Binding-site contacts:
Ligand atom C7 contacts residue TYR108 of chain 1.I at 3.5 Å (hydrophobic).
Ligand atom F3 contacts residue CYS206 of chain 1.I at 2.9 Å.
Ligand atom C11 contacts residue MET133 of chain 1.J at 3.6 Å (hydrophobic).
Ligand atom C4 contacts residue TYR204 of chain 1.I at 3.6 Å (hydrophobic).
Ligand atom C1 contacts residue GLN74 of chain 1.J at 3.3 Å.
Ligand atom C1 contacts residue MET133 of chain 1.J at 4.1 Å (hydrophobic).
Ligand atom C2 contacts residue MET133 of chain 1.J at 3.7 Å (hydrophobic).
Ligand atom C10 contacts residue TYR204 of chain 1.I at 3.9 Å (hydrophobic).
Ligand atom C7 contacts residue TRP162 of chain 1.I at 3.9 Å (hydrophobic).
Ligand atom C7 contacts residue TYR211 of chain 1.I at 3.5 Å (hydrophobic).
Ligand atom F2 contacts residue GLN74 of chain 1.J at 2.1 Å.
Ligand atom F3 contacts residue GLN74 of chain 1.J at 3.4 Å.
Ligand atom C3 contacts residue TYR204 of chain 1.I at 3.8 Å (hydrophobic).
Ligand atom C7 contacts residue TYR204 of chain 1.I at 4.0 Å (hydrophobic).
Ligand atom F2 contacts residue MET133 of chain 1.J at 3.4 Å.
Ligand atom C12 contacts residue MET133 of chain 1.J at 3.2 Å (hydrophobic).
Ligand atom F2 contacts residue LYS53 of chain 1.J at 3.2 Å.
Ligand atom C10 contacts residue TRP72 of chain 1.J at 3.9 Å (hydrophobic).
Ligand atom C11 contacts residue CYS206 of chain 1.I at 3.6 Å (hydrophobic).
Ligand atom C12 contacts residue CYS206 of chain 1.I at 3.3 Å (hydrophobic).
Ligand atom C1 contacts residue CYS206 of chain 1.I at 4.0 Å (hydrophobic).
Ligand atom C9 contacts residue TRP162 of chain 1.I at 3.6 Å (hydrophobic).
Ligand atom C10 contacts residue TYR108 of chain 1.I at 3.9 Å (hydrophobic).
Ligand atom C9 contacts residue TYR108 of chain 1.I at 4.2 Å (hydrophobic).
Ligand atom O1 contacts residue TYR211 of chain 1.I at 4.2 Å.
Ligand atom F1 contacts residue GLN74 of chain 1.J at 4.1 Å.
Ligand atom C8 contacts residue SER161 of chain 1.I at 3.9 Å.
Ligand atom C5 contacts residue CYS206 of chain 1.I at 4.2 Å (hydrophobic).
Ligand atom C8 contacts residue TRP162 of chain 1.I at 2.9 Å (hydrophobic).
Ligand atom N1 contacts residue TRP162 of chain 1.I at 2.7 Å (h-bond).
Ligand atom C2 contacts residue GLN74 of chain 1.J at 4.2 Å.
Ligand atom F1 contacts residue LYS53 of chain 1.J at 3.6 Å.
Ligand atom F1 contacts residue TYR183 of chain 1.J at 3.8 Å.
Ligand atom N1 contacts residue TYR108 of chain 1.I at 3.6 Å (h-bond).
Ligand atom C3 contacts residue TYR183 of chain 1.J at 4.0 Å (hydrophobic).
Ligand atom C6 contacts residue TYR204 of chain 1.I at 3.5 Å (hydrophobic).
Ligand atom C2 contacts residue CYS206 of chain 1.I at 3.7 Å (hydrophobic).
Ligand atom C8 contacts residue TYR108 of chain 1.I at 2.5 Å (hydrophobic).
Ligand atom C1 contacts residue LYS53 of chain 1.J at 4.0 Å.
Ligand atom C8 contacts residue TYR211 of chain 1.I at 4.1 Å (hydrophobic).

Sequence of chain 1.J:
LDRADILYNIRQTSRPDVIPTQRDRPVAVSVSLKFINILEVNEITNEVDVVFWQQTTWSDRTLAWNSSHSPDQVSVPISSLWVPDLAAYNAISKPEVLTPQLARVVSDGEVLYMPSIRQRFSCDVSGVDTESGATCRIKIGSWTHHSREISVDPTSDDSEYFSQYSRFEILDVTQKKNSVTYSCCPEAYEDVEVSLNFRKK

A small-molecule ligand and the protein it binds are described below.
Small molecule (SMILES): FC(F)(F)c1ccc(OC2CCNCC2)cc1

Sequence of chain 1.I:
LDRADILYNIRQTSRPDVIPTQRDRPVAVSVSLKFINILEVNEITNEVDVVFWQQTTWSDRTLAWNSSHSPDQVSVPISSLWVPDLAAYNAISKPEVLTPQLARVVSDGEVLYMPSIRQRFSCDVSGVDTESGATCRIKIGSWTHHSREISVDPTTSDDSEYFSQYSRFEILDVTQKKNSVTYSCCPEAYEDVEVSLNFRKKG